Sequence of chain 1.B:
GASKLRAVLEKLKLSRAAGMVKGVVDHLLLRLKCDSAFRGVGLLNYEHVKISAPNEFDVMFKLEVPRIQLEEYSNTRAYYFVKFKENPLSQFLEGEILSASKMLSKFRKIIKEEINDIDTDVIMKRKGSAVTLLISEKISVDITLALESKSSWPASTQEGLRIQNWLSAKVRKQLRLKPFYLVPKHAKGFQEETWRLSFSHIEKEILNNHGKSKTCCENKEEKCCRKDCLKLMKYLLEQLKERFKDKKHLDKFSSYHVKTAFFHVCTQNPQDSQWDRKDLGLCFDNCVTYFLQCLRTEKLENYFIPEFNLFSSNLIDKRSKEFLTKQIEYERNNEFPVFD

Binding-site contacts:
Ligand atom N1 contacts residue TYR280 of chain 1.B at 3.2 Å.
Ligand atom C3 contacts residue LEU334 of chain 1.B at 3.6 Å (hydrophobic).
Ligand atom C6 contacts residue TYR280 of chain 1.B at 4.0 Å (hydrophobic).
Ligand atom C4 contacts residue ARG220 of chain 1.B at 3.4 Å.
Ligand atom N1 contacts residue ARG220 of chain 1.B at 4.0 Å.
Ligand atom O1 contacts residue LEU334 of chain 1.B at 3.7 Å.
Ligand atom C10 contacts residue ARG220 of chain 1.B at 4.2 Å.
Ligand atom O3 contacts residue SER278 of chain 1.B at 2.7 Å (h-bond).
Ligand atom C1 contacts residue ARG220 of chain 1.B at 4.1 Å.
Ligand atom C10 contacts residue SER278 of chain 1.B at 4.1 Å.
Ligand atom O1 contacts residue PHE332 of chain 1.B at 3.5 Å.
Ligand atom N1 contacts residue ASN326 of chain 1.B at 4.1 Å.
Ligand atom C3 contacts residue TYR280 of chain 1.B at 4.2 Å (hydrophobic).
Ligand atom C13 contacts residue SER278 of chain 1.B at 3.9 Å.
Ligand atom O3 contacts residue HIS281 of chain 1.B at 3.3 Å.
Ligand atom O1 contacts residue ASN326 of chain 1.B at 3.2 Å (h-bond).
Ligand atom C11 contacts residue ASN326 of chain 1.B at 4.0 Å.
Ligand atom C7 contacts residue TYR280 of chain 1.B at 3.5 Å (hydrophobic).
Ligand atom C7 contacts residue ARG220 of chain 1.B at 3.5 Å.
Ligand atom C3 contacts residue ARG220 of chain 1.B at 3.4 Å.
Ligand atom O1 contacts residue TYR280 of chain 1.B at 3.8 Å.
Ligand atom C6 contacts residue ARG220 of chain 1.B at 3.6 Å.
Ligand atom C12 contacts residue TYR280 of chain 1.B at 3.4 Å (hydrophobic).
Ligand atom O6 contacts residue SER278 of chain 1.B at 2.9 Å (h-bond).
Ligand atom C9 contacts residue TYR280 of chain 1.B at 3.9 Å (hydrophobic).
Ligand atom C2 contacts residue ARG220 of chain 1.B at 3.6 Å.
Ligand atom C4 contacts residue TYR280 of chain 1.B at 3.5 Å (hydrophobic).
Ligand atom C14 contacts residue SER278 of chain 1.B at 3.5 Å.
Ligand atom C10 contacts residue TYR280 of chain 1.B at 3.9 Å (hydrophobic).
Ligand atom O1 contacts residue ARG220 of chain 1.B at 3.8 Å.
Ligand atom C5 contacts residue ARG220 of chain 1.B at 3.2 Å.
Ligand atom O2 contacts residue TYR280 of chain 1.B at 3.4 Å.
Ligand atom C5 contacts residue TYR280 of chain 1.B at 3.5 Å (hydrophobic).
Ligand atom C11 contacts residue TYR280 of chain 1.B at 3.3 Å (hydrophobic).
Ligand atom C11 contacts residue ARG220 of chain 1.B at 3.6 Å.
Ligand atom C12 contacts residue ARG220 of chain 1.B at 4.0 Å.
Ligand atom C8 contacts residue TYR280 of chain 1.B at 3.8 Å (hydrophobic).
Ligand atom C8 contacts residue ARG220 of chain 1.B at 4.1 Å.
Ligand atom O3 contacts residue LYS276 of chain 1.B at 4.2 Å.
Ligand atom C13 contacts residue HIS281 of chain 1.B at 4.0 Å.

A protein and the small-molecule ligand that binds it are described below.
Small molecule (SMILES): O=C(O)c1ccc2c3c(ccc(C(=O)O)c13)C(=O)NC2=O